This small molecule binds to this protein.
Small molecule (SMILES): Cc1ccc(C(=O)NC2CC2)cc1-c1ccc2c(c1)NC(=O)C21CCCC1

Sequence of chain 1.A:
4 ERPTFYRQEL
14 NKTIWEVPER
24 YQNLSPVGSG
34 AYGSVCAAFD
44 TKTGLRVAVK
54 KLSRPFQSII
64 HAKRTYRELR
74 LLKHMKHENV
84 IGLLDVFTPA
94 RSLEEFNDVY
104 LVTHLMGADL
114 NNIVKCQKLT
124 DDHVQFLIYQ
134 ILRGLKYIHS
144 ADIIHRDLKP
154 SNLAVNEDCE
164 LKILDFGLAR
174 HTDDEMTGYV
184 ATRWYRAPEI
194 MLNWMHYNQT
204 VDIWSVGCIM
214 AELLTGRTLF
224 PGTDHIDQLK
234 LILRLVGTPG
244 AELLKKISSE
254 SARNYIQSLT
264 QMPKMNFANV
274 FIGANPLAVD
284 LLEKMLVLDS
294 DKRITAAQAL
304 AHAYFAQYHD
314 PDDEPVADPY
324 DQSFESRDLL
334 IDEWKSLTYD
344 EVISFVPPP

Binding-site contacts:
Ligand atom CAJ contacts residue LEU171 of chain 1.A at 3.5 Å (hydrophobic).
Ligand atom CAZ contacts residue ALA111 of chain 1.A at 3.6 Å (hydrophobic).
Ligand atom CAB contacts residue THR106 of chain 1.A at 3.8 Å.
Ligand atom CAG contacts residue ALA51 of chain 1.A at 3.6 Å (hydrophobic).
Ligand atom CAX contacts residue VAL30 of chain 1.A at 3.8 Å (hydrophobic).
Ligand atom CAO contacts residue ALA51 of chain 1.A at 3.8 Å (hydrophobic).
Ligand atom OAW contacts residue LEU108 of chain 1.A at 3.5 Å.
Ligand atom CAK contacts residue PHE169 of chain 1.A at 3.2 Å (hydrophobic).
Ligand atom NAT contacts residue HIS107 of chain 1.A at 3.1 Å (h-bond).
Ligand atom OAW contacts residue MET109 of chain 1.A at 2.7 Å (h-bond).
Ligand atom NAI contacts residue GLU71 of chain 1.A at 3.0 Å (salt-bridge).
Ligand atom CAX contacts residue TYR35 of chain 1.A at 3.9 Å (hydrophobic).
Ligand atom CAH contacts residue ASP168 of chain 1.A at 3.7 Å.
Ligand atom CAL contacts residue PHE169 of chain 1.A at 3.8 Å (hydrophobic).
Ligand atom CAZ contacts residue TYR35 of chain 1.A at 3.1 Å (hydrophobic).
Ligand atom OAM contacts residue LEU167 of chain 1.A at 3.6 Å.
Ligand atom CAJ contacts residue ASP168 of chain 1.A at 3.5 Å.
Ligand atom CAO contacts residue THR106 of chain 1.A at 3.5 Å.
Ligand atom CAF contacts residue LEU75 of chain 1.A at 3.7 Å (hydrophobic).
Ligand atom CAJ contacts residue GLU71 of chain 1.A at 3.9 Å.
Ligand atom CAH contacts residue GLU71 of chain 1.A at 3.9 Å.
Ligand atom CAR contacts residue TYR35 of chain 1.A at 3.5 Å (hydrophobic).
Ligand atom CAG contacts residue LYS53 of chain 1.A at 3.8 Å.
Ligand atom CAY contacts residue GLY110 of chain 1.A at 3.6 Å.
Ligand atom CAF contacts residue GLU71 of chain 1.A at 3.5 Å.
Ligand atom CAK contacts residue ASP168 of chain 1.A at 3.6 Å.
Ligand atom CAL contacts residue LEU171 of chain 1.A at 3.0 Å (hydrophobic).
Ligand atom CAU contacts residue MET109 of chain 1.A at 3.8 Å (hydrophobic).
Ligand atom CAG contacts residue THR106 of chain 1.A at 3.7 Å.
Ligand atom CAS contacts residue TYR35 of chain 1.A at 3.9 Å (hydrophobic).
Ligand atom CAL contacts residue GLU71 of chain 1.A at 3.7 Å.
Ligand atom CAP contacts residue ALA51 of chain 1.A at 3.7 Å (hydrophobic).
Ligand atom OAW contacts residue GLY110 of chain 1.A at 3.2 Å (h-bond).
Ligand atom CAX contacts residue LEU108 of chain 1.A at 3.8 Å (hydrophobic).
Ligand atom CAA contacts residue THR106 of chain 1.A at 3.6 Å.
Ligand atom NAT contacts residue ALA51 of chain 1.A at 3.8 Å.
Ligand atom OAM contacts residue ILE84 of chain 1.A at 3.6 Å.
Ligand atom OAM contacts residue ASP168 of chain 1.A at 2.7 Å (salt-bridge).
Ligand atom CBA contacts residue ALA157 of chain 1.A at 3.9 Å (hydrophobic).
Ligand atom CAY contacts residue ALA111 of chain 1.A at 3.8 Å (hydrophobic).